Sequence of chain 1.B:
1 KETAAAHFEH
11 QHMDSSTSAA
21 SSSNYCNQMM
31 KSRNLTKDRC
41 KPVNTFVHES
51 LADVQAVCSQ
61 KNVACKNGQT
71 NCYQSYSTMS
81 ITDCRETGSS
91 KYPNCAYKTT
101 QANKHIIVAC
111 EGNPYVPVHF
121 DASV

The protein below binds the small molecule below.
Small molecule (SMILES): Nc1ccn([C@@H]2O[C@H](CO)[C@@H](OP(=O)(O)O)[C@H]2O)c(=O)n1

Sequence of chain 1.A:
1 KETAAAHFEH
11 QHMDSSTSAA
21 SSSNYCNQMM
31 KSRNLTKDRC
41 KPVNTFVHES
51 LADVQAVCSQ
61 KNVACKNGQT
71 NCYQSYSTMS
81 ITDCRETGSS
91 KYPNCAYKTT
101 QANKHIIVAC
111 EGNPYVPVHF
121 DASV

Binding-site contacts:
Ligand atom C2 contacts residue PHE120 of chain 1.A at 3.7 Å (hydrophobic).
Ligand atom O2' contacts residue GLN11 of chain 1.A at 3.6 Å (h-bond).
Ligand atom O3P contacts residue PHE120 of chain 1.A at 3.5 Å (h-bond).
Ligand atom O3' contacts residue LYS41 of chain 1.A at 4.0 Å.
Ligand atom C4 contacts residue THR45 of chain 1.A at 3.7 Å.
Ligand atom C1' contacts residue LYS41 of chain 1.A at 3.6 Å.
Ligand atom C2 contacts residue THR45 of chain 1.A at 3.5 Å.
Ligand atom C5 contacts residue VAL43 of chain 1.A at 3.8 Å (hydrophobic).
Ligand atom C2 contacts residue ASN44 of chain 1.A at 3.8 Å.
Ligand atom C2' contacts residue HIS12 of chain 1.A at 3.5 Å.
Ligand atom C2' contacts residue LYS41 of chain 1.A at 3.9 Å.
Ligand atom O2P contacts residue PHE120 of chain 1.A at 3.0 Å (h-bond).
Ligand atom O3P contacts residue HIS12 of chain 1.A at 2.8 Å (h-bond).
Ligand atom C5 contacts residue ASP121 of chain 1.A at 4.0 Å.
Ligand atom N3 contacts residue THR45 of chain 1.A at 2.8 Å (h-bond).
Ligand atom O5' contacts residue LYS66 of chain 1.A at 3.3 Å (salt-bridge).
Ligand atom O2 contacts residue ASN44 of chain 1.A at 3.4 Å.
Ligand atom P contacts residue HIS119 of chain 1.A at 3.5 Å.
Ligand atom O2 contacts residue THR45 of chain 1.A at 2.7 Å (h-bond).
Ligand atom N4 contacts residue THR45 of chain 1.A at 3.7 Å.
Ligand atom O2P contacts residue HIS119 of chain 1.A at 3.6 Å.
Ligand atom O2 contacts residue PHE120 of chain 1.A at 3.6 Å.
Ligand atom O2' contacts residue LYS41 of chain 1.A at 2.8 Å (salt-bridge).
Ligand atom C4' contacts residue LYS41 of chain 1.A at 3.8 Å.
Ligand atom O2 contacts residue HIS12 of chain 1.A at 3.0 Å.
Ligand atom O4' contacts residue VAL43 of chain 1.A at 3.0 Å (h-bond).
Ligand atom C1' contacts residue VAL43 of chain 1.A at 3.1 Å (hydrophobic).
Ligand atom N4 contacts residue ALA122 of chain 1.A at 3.9 Å.
Ligand atom C6 contacts residue VAL43 of chain 1.A at 4.0 Å (hydrophobic).
Ligand atom O1P contacts residue HIS119 of chain 1.A at 2.6 Å (h-bond).
Ligand atom O3P contacts residue GLN11 of chain 1.A at 3.1 Å (h-bond).
Ligand atom P contacts residue PHE120 of chain 1.A at 3.7 Å.
Ligand atom O4' contacts residue LYS41 of chain 1.A at 3.5 Å.
Ligand atom O2' contacts residue ASN44 of chain 1.A at 3.7 Å.
Ligand atom C4 contacts residue VAL43 of chain 1.A at 3.8 Å (hydrophobic).
Ligand atom N1 contacts residue VAL43 of chain 1.A at 3.5 Å (h-bond).
Ligand atom C3' contacts residue PHE120 of chain 1.A at 4.0 Å (hydrophobic).
Ligand atom C2' contacts residue PHE120 of chain 1.A at 3.7 Å (hydrophobic).
Ligand atom N3 contacts residue PHE120 of chain 1.A at 3.4 Å.
Ligand atom O2' contacts residue HIS12 of chain 1.A at 2.7 Å (h-bond).